Sequence of chain 1.D:
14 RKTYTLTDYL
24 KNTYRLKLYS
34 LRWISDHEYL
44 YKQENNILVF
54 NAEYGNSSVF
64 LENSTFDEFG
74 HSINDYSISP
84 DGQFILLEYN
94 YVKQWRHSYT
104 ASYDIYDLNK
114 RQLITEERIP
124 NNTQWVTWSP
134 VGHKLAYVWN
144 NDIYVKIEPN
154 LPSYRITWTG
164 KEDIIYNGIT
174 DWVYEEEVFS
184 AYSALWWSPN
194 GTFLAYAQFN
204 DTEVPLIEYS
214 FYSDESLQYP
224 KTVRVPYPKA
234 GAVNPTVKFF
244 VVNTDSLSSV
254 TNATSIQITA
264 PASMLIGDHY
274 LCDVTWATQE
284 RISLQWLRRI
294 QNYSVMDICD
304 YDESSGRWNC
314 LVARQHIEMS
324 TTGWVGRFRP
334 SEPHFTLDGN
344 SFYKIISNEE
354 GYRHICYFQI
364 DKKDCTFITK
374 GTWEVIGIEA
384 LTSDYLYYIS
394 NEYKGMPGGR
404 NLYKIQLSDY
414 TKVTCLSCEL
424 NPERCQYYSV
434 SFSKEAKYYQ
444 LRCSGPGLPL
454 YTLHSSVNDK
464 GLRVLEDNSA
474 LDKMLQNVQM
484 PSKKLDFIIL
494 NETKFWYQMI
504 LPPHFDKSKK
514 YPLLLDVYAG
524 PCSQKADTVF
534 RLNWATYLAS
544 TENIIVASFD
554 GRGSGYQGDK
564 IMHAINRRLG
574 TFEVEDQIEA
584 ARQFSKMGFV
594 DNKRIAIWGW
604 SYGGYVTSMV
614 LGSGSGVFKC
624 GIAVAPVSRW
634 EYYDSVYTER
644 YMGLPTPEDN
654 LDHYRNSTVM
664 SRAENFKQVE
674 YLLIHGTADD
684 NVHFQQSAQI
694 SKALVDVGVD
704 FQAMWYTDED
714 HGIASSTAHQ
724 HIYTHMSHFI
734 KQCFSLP

This protein binds this small molecule.
Small molecule (SMILES): CC(=O)N[C@@H]1[C@@H](O)[C@H](O)[C@@H](CO)O[C@H]1O

Binding-site contacts:
Ligand atom C1 contacts residue ASN124 of chain 1.D at 1.5 Å.
Ligand atom O7 contacts residue ASN124 of chain 1.D at 3.2 Å (h-bond).
Ligand atom C3 contacts residue ASN124 of chain 1.D at 3.9 Å.
Ligand atom N2 contacts residue ASN124 of chain 1.D at 3.1 Å (h-bond).
Ligand atom C8 contacts residue PRO123 of chain 1.D at 4.3 Å (hydrophobic).
Ligand atom O5 contacts residue ASN124 of chain 1.D at 2.4 Å (h-bond).
Ligand atom C2 contacts residue ASN124 of chain 1.D at 2.5 Å.
Ligand atom C5 contacts residue ASN124 of chain 1.D at 3.7 Å.
Ligand atom C7 contacts residue ASN124 of chain 1.D at 3.5 Å.
Ligand atom C4 contacts residue ASN124 of chain 1.D at 4.2 Å.